Binding-site contacts:
Ligand atom C12 contacts residue HEM1 of chain 2.B at 3.9 Å.
Ligand atom C07 contacts residue PHE235 of chain 2.A at 3.8 Å (hydrophobic).
Ligand atom N02 contacts residue TYR239 of chain 2.A at 3.6 Å.
Ligand atom C05 contacts residue ILE218 of chain 2.A at 3.8 Å (hydrophobic).
Ligand atom N01 contacts residue HEM1 of chain 2.B at 3.7 Å.
Ligand atom C17 contacts residue HIS128 of chain 2.A at 3.8 Å.
Ligand atom C12 contacts residue ILE218 of chain 2.A at 3.6 Å (hydrophobic).
Ligand atom C07 contacts residue GLY237 of chain 2.A at 3.5 Å.
Ligand atom N18 contacts residue HEM1 of chain 2.B at 3.6 Å.
Ligand atom C07 contacts residue ASN236 of chain 2.A at 3.9 Å.
Ligand atom C07 contacts residue HEM1 of chain 2.B at 3.5 Å.
Ligand atom N02 contacts residue TRP238 of chain 2.A at 2.7 Å (h-bond).
Ligand atom C15 contacts residue HEM1 of chain 2.B at 3.5 Å.
Ligand atom C25 contacts residue TRP329 of chain 2.A at 3.5 Å (hydrophobic).
Ligand atom C02 contacts residue HEM1 of chain 2.B at 3.5 Å.
Ligand atom C13 contacts residue ILE218 of chain 2.A at 3.7 Å (hydrophobic).
Ligand atom C04 contacts residue HEM1 of chain 2.B at 3.8 Å.
Ligand atom C15 contacts residue HIS128 of chain 2.A at 3.7 Å.
Ligand atom C03 contacts residue HEM1 of chain 2.B at 3.4 Å.
Ligand atom F23 contacts residue H4B1 of chain 2.C at 2.5 Å.
Ligand atom C02 contacts residue TRP238 of chain 2.A at 3.7 Å (hydrophobic).
Ligand atom C26 contacts residue TYR357 of chain 2.A at 3.5 Å (hydrophobic).
Ligand atom C19 contacts residue TYR357 of chain 2.A at 3.6 Å (hydrophobic).
Ligand atom C08 contacts residue HEM1 of chain 2.B at 3.3 Å.
Ligand atom N11 contacts residue HIS128 of chain 2.A at 3.4 Å (h-bond).
Ligand atom C02 contacts residue GLU243 of chain 2.A at 3.5 Å.
Ligand atom C06 contacts residue GLU243 of chain 2.A at 3.5 Å.
Ligand atom N01 contacts residue GLU243 of chain 2.A at 2.7 Å (salt-bridge).
Ligand atom C24 contacts residue TRP329 of chain 2.A at 3.3 Å (hydrophobic).
Ligand atom N02 contacts residue HEM1 of chain 2.B at 3.4 Å.
Ligand atom C08 contacts residue GLU243 of chain 2.A at 3.3 Å.
Ligand atom C17 contacts residue HEM1 of chain 2.B at 3.0 Å.
Ligand atom N02 contacts residue GLU243 of chain 2.A at 2.8 Å (salt-bridge).
Ligand atom O09 contacts residue HEM1 of chain 2.B at 3.6 Å.
Ligand atom C14 contacts residue HEM1 of chain 2.B at 3.1 Å.
Ligand atom N11 contacts residue GLN129 of chain 2.A at 3.7 Å.
Ligand atom C16 contacts residue HIS128 of chain 2.A at 3.1 Å.
Ligand atom C06 contacts residue HEM1 of chain 2.B at 3.8 Å.
Ligand atom C23 contacts residue H4B1 of chain 2.C at 3.3 Å.
Ligand atom C23 contacts residue TRP329 of chain 2.A at 3.9 Å (hydrophobic).

Sequence of chain 2.A:
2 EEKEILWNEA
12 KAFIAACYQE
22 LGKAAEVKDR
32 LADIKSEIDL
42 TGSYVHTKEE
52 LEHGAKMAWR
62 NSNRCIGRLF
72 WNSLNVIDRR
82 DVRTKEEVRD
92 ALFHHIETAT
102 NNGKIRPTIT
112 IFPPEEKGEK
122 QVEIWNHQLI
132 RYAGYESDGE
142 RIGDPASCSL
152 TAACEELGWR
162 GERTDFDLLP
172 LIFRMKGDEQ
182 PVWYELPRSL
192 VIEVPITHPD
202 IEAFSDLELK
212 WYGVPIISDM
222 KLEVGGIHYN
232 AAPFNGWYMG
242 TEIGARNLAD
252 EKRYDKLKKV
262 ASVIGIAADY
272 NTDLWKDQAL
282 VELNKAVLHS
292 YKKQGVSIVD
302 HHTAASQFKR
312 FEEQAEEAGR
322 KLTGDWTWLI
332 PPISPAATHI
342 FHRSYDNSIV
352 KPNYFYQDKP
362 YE

The protein below binds the small molecule below.
Small molecule (SMILES): Cc1cc(N)nc(COc2cncc(CNCCc3cccc(F)c3)c2)c1